Sequence of chain 2.B:
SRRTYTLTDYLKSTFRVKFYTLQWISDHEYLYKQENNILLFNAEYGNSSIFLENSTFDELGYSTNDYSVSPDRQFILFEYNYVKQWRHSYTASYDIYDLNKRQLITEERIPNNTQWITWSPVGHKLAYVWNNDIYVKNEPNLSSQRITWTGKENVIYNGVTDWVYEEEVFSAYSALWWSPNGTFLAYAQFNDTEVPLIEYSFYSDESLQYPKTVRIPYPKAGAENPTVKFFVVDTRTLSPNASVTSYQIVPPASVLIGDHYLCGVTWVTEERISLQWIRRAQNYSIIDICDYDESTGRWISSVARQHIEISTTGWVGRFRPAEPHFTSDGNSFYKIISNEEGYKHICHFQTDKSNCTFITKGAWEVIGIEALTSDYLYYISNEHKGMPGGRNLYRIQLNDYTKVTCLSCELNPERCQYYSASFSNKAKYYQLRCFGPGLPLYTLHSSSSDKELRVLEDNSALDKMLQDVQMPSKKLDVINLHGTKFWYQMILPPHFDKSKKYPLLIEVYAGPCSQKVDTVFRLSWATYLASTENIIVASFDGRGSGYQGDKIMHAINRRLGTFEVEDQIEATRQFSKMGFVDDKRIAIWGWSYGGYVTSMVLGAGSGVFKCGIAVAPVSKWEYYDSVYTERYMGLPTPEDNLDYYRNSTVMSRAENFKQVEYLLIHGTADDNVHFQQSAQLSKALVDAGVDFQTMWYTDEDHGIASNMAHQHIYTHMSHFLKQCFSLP

Binding-site contacts:
Ligand atom C7 contacts residue THR312 of chain 2.B at 4.3 Å.
Ligand atom O7 contacts residue THR312 of chain 2.B at 3.5 Å.
Ligand atom O7 contacts residue SER311 of chain 2.B at 3.4 Å (h-bond).
Ligand atom C1 contacts residue ASN283 of chain 2.B at 1.4 Å.
Ligand atom O5 contacts residue ASN283 of chain 2.B at 2.4 Å (h-bond).
Ligand atom C7 contacts residue SER311 of chain 2.B at 3.7 Å.
Ligand atom C4 contacts residue ASN283 of chain 2.B at 4.2 Å.
Ligand atom C8 contacts residue ILE310 of chain 2.B at 4.3 Å (hydrophobic).
Ligand atom C5 contacts residue ASN283 of chain 2.B at 3.7 Å.
Ligand atom O5 contacts residue ALA281 of chain 2.B at 4.2 Å.
Ligand atom O6 contacts residue ARG558 of chain 2.B at 4.1 Å.
Ligand atom C7 contacts residue ASN283 of chain 2.B at 3.6 Å.
Ligand atom N2 contacts residue SER311 of chain 2.B at 4.4 Å.
Ligand atom C8 contacts residue THR312 of chain 2.B at 3.9 Å.
Ligand atom O7 contacts residue ASN283 of chain 2.B at 3.8 Å.
Ligand atom C8 contacts residue SER311 of chain 2.B at 4.0 Å.
Ligand atom N2 contacts residue ASN283 of chain 2.B at 2.9 Å (h-bond).
Ligand atom C2 contacts residue ASN283 of chain 2.B at 2.5 Å.
Ligand atom C3 contacts residue ASN283 of chain 2.B at 3.8 Å.

The small molecule below binds the protein below.
Small molecule (SMILES): CC(=O)N[C@@H]1[C@@H](O)[C@H](O)[C@@H](CO)O[C@H]1O